This small molecule binds to this protein.
Small molecule (SMILES): CCCCCCCCCCO[C@@H]1O[C@H](CO)[C@@H](O[C@H]2O[C@H](CO)[C@@H](O)[C@H](O)[C@H]2O)[C@H](O)[C@H]1O

Binding-site contacts:
Ligand atom C57 contacts residue TRP259 of chain 1.P at 2.9 Å (hydrophobic).
Ligand atom C28 contacts residue VAL254 of chain 1.P at 3.9 Å (hydrophobic).
Ligand atom O2 contacts residue PRO117 of chain 1.P at 3.6 Å.
Ligand atom C18 contacts residue TRP259 of chain 1.P at 3.9 Å (hydrophobic).
Ligand atom C19 contacts residue TRP258 of chain 1.P at 3.8 Å (hydrophobic).
Ligand atom C9 contacts residue SER261 of chain 1.P at 3.8 Å.
Ligand atom C25 contacts residue VAL254 of chain 1.P at 4.1 Å (hydrophobic).
Ligand atom O7 contacts residue TRP259 of chain 1.P at 3.8 Å.
Ligand atom C10 contacts residue SER261 of chain 1.P at 3.5 Å.
Ligand atom C43 contacts residue CDL1 of chain 1.TE at 3.7 Å.
Ligand atom O2 contacts residue TRP116 of chain 1.P at 2.6 Å (h-bond).
Ligand atom C7 contacts residue TRP116 of chain 1.P at 3.9 Å (hydrophobic).
Ligand atom O49 contacts residue SER261 of chain 1.P at 4.3 Å.
Ligand atom C2 contacts residue SER261 of chain 1.P at 4.2 Å.
Ligand atom O61 contacts residue TRP259 of chain 1.P at 3.9 Å.
Ligand atom C11 contacts residue PRO117 of chain 1.P at 3.8 Å (hydrophobic).
Ligand atom C4 contacts residue TRP258 of chain 1.P at 4.3 Å (hydrophobic).
Ligand atom C6 contacts residue TRP259 of chain 1.P at 4.2 Å (hydrophobic).
Ligand atom O7 contacts residue SER261 of chain 1.P at 3.0 Å (h-bond).
Ligand atom C3 contacts residue TRP259 of chain 1.P at 4.1 Å (hydrophobic).
Ligand atom C3 contacts residue SER261 of chain 1.P at 4.2 Å.
Ligand atom C28 contacts residue TRP258 of chain 1.P at 4.1 Å (hydrophobic).
Ligand atom C8 contacts residue TRP116 of chain 1.P at 3.1 Å (hydrophobic).
Ligand atom C37 contacts residue TRP258 of chain 1.P at 4.4 Å (hydrophobic).
Ligand atom O16 contacts residue TRP258 of chain 1.P at 3.3 Å (h-bond).
Ligand atom C8 contacts residue SER261 of chain 1.P at 4.1 Å.
Ligand atom O5 contacts residue TRP259 of chain 1.P at 4.0 Å.
Ligand atom C6 contacts residue TRP258 of chain 1.P at 3.8 Å (hydrophobic).
Ligand atom O1 contacts residue SER261 of chain 1.P at 3.8 Å.
Ligand atom C8 contacts residue PRO117 of chain 1.P at 4.0 Å (hydrophobic).
Ligand atom O4 contacts residue TRP116 of chain 1.P at 3.6 Å (h-bond).
Ligand atom C18 contacts residue TRP258 of chain 1.P at 3.5 Å (hydrophobic).
Ligand atom C11 contacts residue SER261 of chain 1.P at 3.0 Å.
Ligand atom C22 contacts residue TRP258 of chain 1.P at 3.6 Å (hydrophobic).
Ligand atom C1 contacts residue TRP258 of chain 1.P at 4.3 Å (hydrophobic).
Ligand atom C4 contacts residue TRP259 of chain 1.P at 3.1 Å (hydrophobic).
Ligand atom O49 contacts residue TRP258 of chain 1.P at 3.7 Å.
Ligand atom C22 contacts residue VAL254 of chain 1.P at 4.3 Å (hydrophobic).
Ligand atom O6 contacts residue SER261 of chain 1.P at 2.9 Å (h-bond).
Ligand atom C31 contacts residue VAL254 of chain 1.P at 4.1 Å (hydrophobic).

Sequence of chain 1.P:
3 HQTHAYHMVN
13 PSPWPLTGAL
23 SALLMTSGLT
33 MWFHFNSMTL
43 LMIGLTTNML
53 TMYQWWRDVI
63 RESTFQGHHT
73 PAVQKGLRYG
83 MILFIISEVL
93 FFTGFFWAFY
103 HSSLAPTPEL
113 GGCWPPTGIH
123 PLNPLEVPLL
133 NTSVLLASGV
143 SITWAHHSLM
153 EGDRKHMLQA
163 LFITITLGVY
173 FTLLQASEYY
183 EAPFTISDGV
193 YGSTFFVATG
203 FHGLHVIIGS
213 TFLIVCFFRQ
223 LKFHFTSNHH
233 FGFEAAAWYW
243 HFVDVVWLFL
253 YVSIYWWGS